Binding-site contacts:
Ligand atom O18 contacts residue ASN16 of chain 1.A at 3.4 Å (h-bond).
Ligand atom N21 contacts residue TYR415 of chain 1.A at 2.8 Å (h-bond).
Ligand atom O32 contacts residue TYR323 of chain 1.A at 3.8 Å.
Ligand atom N21 contacts residue ILE290 of chain 1.A at 3.7 Å.
Ligand atom O41 contacts residue LEU207 of chain 1.A at 3.5 Å.
Ligand atom C12 contacts residue ILE290 of chain 1.A at 3.4 Å (hydrophobic).
Ligand atom C9 contacts residue ILE377 of chain 1.A at 3.7 Å (hydrophobic).
Ligand atom C42 contacts residue MET385 of chain 1.A at 3.6 Å (hydrophobic).
Ligand atom C22 contacts residue GLU294 of chain 1.A at 3.8 Å.
Ligand atom C23 contacts residue VAL214 of chain 1.A at 3.4 Å (hydrophobic).
Ligand atom C13 contacts residue ASN287 of chain 1.A at 3.4 Å.
Ligand atom C24 contacts residue VAL214 of chain 1.A at 3.5 Å (hydrophobic).
Ligand atom C22 contacts residue VAL214 of chain 1.A at 3.7 Å (hydrophobic).
Ligand atom C44 contacts residue ASP408 of chain 1.A at 3.8 Å.
Ligand atom O19 contacts residue PHE411 of chain 1.A at 3.8 Å.
Ligand atom O39 contacts residue LEU207 of chain 1.A at 3.5 Å.
Ligand atom C16 contacts residue ASN16 of chain 1.A at 3.3 Å.
Ligand atom O18 contacts residue VAL214 of chain 1.A at 3.8 Å.
Ligand atom C20 contacts residue TYR415 of chain 1.A at 3.7 Å (hydrophobic).
Ligand atom C13 contacts residue ILE290 of chain 1.A at 3.7 Å (hydrophobic).
Ligand atom C14 contacts residue ASN287 of chain 1.A at 3.6 Å.
Ligand atom C24 contacts residue SER320 of chain 1.A at 3.8 Å.
Ligand atom C44 contacts residue TYR404 of chain 1.A at 3.6 Å (hydrophobic).
Ligand atom C31 contacts residue LEU210 of chain 1.A at 3.7 Å (hydrophobic).
Ligand atom C44 contacts residue ALA407 of chain 1.A at 3.7 Å (hydrophobic).
Ligand atom O2 contacts residue ASN16 of chain 1.A at 3.7 Å.
Ligand atom O43 contacts residue ALA407 of chain 1.A at 3.5 Å.
Ligand atom O18 contacts residue LEU19 of chain 1.A at 3.8 Å.
Ligand atom O43 contacts residue TYR404 of chain 1.A at 3.4 Å.
Ligand atom C12 contacts residue TYR415 of chain 1.A at 3.4 Å (hydrophobic).
Ligand atom C29 contacts residue PRO218 of chain 1.A at 3.5 Å (hydrophobic).
Ligand atom C14 contacts residue TYR415 of chain 1.A at 3.4 Å (hydrophobic).
Ligand atom C27 contacts residue GLU294 of chain 1.A at 3.0 Å.
Ligand atom C11 contacts residue ILE290 of chain 1.A at 3.5 Å (hydrophobic).
Ligand atom C13 contacts residue TYR415 of chain 1.A at 3.5 Å (hydrophobic).
Ligand atom O41 contacts residue TYR404 of chain 1.A at 3.7 Å.
Ligand atom C17 contacts residue ASN16 of chain 1.A at 3.6 Å.
Ligand atom C22 contacts residue TYR415 of chain 1.A at 3.8 Å (hydrophobic).
Ligand atom C9 contacts residue TYR323 of chain 1.A at 3.5 Å (hydrophobic).
Ligand atom C29 contacts residue PHE316 of chain 1.A at 3.5 Å (hydrophobic).

Sequence of chain 1.A:
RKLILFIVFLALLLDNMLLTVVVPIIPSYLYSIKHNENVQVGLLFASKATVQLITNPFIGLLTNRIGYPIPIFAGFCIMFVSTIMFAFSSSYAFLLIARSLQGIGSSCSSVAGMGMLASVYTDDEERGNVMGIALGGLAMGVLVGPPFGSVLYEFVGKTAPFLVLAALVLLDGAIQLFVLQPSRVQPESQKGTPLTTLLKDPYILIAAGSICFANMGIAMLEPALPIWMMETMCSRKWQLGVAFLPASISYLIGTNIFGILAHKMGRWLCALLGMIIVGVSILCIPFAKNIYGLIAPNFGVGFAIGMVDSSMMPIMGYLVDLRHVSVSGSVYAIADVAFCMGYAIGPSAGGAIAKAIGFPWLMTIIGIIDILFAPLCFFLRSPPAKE

A small-molecule ligand and the protein it binds are described below.
Small molecule (SMILES): COC(=O)[C@H]1[C@H]2C[C@@H]3c4[nH]c5cc(OC)ccc5c4CCN3C[C@H]2C[C@@H](OC(=O)c2cc(OC)c(OC)c(OC)c2)[C@@H]1OC